Binding-site contacts:
Ligand atom SG contacts residue CYS119 of chain 1.A at 2.0 Å (h-bond).
Ligand atom ND1 contacts residue TYR147 of chain 1.A at 2.7 Å (h-bond).
Ligand atom O contacts residue ARG116 of chain 1.A at 3.0 Å.
Ligand atom NE2 contacts residue SER240 of chain 1.A at 2.9 Å (h-bond).
Ligand atom CD2 contacts residue MET141 of chain 1.A at 3.3 Å (hydrophobic).
Ligand atom CA contacts residue TYR147 of chain 1.A at 3.3 Å (hydrophobic).
Ligand atom OD1 contacts residue PHE156 of chain 1.A at 3.2 Å.
Ligand atom CG contacts residue ASN145 of chain 1.A at 3.6 Å.
Ligand atom CB contacts residue CYS119 of chain 1.A at 3.0 Å (hydrophobic).
Ligand atom CB contacts residue LEU118 of chain 1.A at 3.5 Å (hydrophobic).
Ligand atom CA contacts residue ASN145 of chain 1.A at 3.6 Å.
Ligand atom CE1 contacts residue SER240 of chain 1.A at 3.4 Å.
Ligand atom ND1 contacts residue THR238 of chain 1.A at 3.7 Å.
Ligand atom NE2 contacts residue MET141 of chain 1.A at 3.2 Å (h-bond).
Ligand atom CE1 contacts residue THR241 of chain 1.A at 3.6 Å.
Ligand atom CG contacts residue HIS159 of chain 1.A at 3.6 Å.
Ligand atom O contacts residue ASN145 of chain 1.A at 3.4 Å (h-bond).
Ligand atom ND1 contacts residue ASN145 of chain 1.A at 3.3 Å (h-bond).
Ligand atom CD2 contacts residue GLN243 of chain 1.A at 3.4 Å.
Ligand atom CB contacts residue GLN79 of chain 1.A at 3.3 Å.
Ligand atom SG contacts residue VAL395 of chain 1.A at 3.5 Å.
Ligand atom O contacts residue CYS119 of chain 1.A at 3.4 Å.
Ligand atom ND2 contacts residue ASN195 of chain 1.A at 3.3 Å (h-bond).
Ligand atom CB contacts residue TYR396 of chain 1.A at 3.6 Å (hydrophobic).
Ligand atom CA contacts residue ARG116 of chain 1.A at 3.5 Å.
Ligand atom CE1 contacts residue ASN145 of chain 1.A at 3.6 Å.
Ligand atom CG contacts residue TYR147 of chain 1.A at 3.3 Å (hydrophobic).
Ligand atom ND1 contacts residue SER240 of chain 1.A at 2.7 Å (h-bond).
Ligand atom C contacts residue ARG116 of chain 1.A at 3.6 Å.
Ligand atom N contacts residue ASN145 of chain 1.A at 3.2 Å (h-bond).
Ligand atom CB contacts residue HIS159 of chain 1.A at 3.7 Å.
Ligand atom CE1 contacts residue THR238 of chain 1.A at 3.2 Å.
Ligand atom CE1 contacts residue MET141 of chain 1.A at 3.2 Å (hydrophobic).
Ligand atom CD2 contacts residue SER240 of chain 1.A at 3.7 Å.
Ligand atom CB contacts residue GLN243 of chain 1.A at 3.4 Å.
Ligand atom CE1 contacts residue GLY143 of chain 1.A at 3.2 Å.
Ligand atom ND2 contacts residue HIS159 of chain 1.A at 3.2 Å.
Ligand atom O contacts residue MET141 of chain 1.A at 2.9 Å.
Ligand atom CB contacts residue TYR147 of chain 1.A at 3.1 Å (hydrophobic).
Ligand atom OD1 contacts residue ARG91 of chain 1.A at 3.5 Å (salt-bridge).

The protein below binds the small molecule below.
Small molecule (SMILES): CC[C@H](C)[C@H](NC(=O)[C@H](Cc1cnc[nH]1)NC(=O)[C@H](CCC(N)=O)NC(=O)[C@H](Cc1cnc[nH]1)NC(=O)[C@@H](N)CC(N)=O)C(=O)N[C@@H](CS)C(=O)N[C@@H](C)C(=O)N1CCC[C@H]1C=O

Sequence of chain 1.A:
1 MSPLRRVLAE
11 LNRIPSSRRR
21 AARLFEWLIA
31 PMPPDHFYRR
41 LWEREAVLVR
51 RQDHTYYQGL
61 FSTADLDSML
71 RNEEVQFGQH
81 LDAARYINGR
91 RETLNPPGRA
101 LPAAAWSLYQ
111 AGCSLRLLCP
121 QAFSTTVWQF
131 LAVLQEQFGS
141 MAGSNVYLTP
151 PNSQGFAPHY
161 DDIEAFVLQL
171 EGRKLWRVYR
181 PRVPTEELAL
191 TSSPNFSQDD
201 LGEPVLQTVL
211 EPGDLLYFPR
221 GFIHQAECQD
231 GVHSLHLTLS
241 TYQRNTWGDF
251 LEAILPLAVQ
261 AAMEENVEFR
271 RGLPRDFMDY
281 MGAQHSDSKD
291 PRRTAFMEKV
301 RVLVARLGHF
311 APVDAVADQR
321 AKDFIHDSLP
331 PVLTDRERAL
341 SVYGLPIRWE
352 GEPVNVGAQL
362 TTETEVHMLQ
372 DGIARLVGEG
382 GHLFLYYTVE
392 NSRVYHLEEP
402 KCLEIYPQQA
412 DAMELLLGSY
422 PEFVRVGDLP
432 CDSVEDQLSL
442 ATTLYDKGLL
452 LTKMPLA